Sequence of chain 2.B:
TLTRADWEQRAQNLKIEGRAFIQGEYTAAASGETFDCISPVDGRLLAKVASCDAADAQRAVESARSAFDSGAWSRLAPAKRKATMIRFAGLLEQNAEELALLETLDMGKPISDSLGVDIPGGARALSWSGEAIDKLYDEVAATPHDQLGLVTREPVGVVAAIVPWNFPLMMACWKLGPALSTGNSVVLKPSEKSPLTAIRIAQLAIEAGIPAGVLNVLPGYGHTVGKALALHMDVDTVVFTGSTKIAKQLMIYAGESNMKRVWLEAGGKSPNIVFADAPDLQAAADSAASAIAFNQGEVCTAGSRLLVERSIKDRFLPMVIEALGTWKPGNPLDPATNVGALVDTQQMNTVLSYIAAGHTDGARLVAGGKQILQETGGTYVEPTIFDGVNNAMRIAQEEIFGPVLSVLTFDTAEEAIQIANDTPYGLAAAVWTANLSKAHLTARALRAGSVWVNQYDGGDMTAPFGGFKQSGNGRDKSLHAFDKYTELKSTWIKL

The small molecule below binds the protein below.
Small molecule (SMILES): O=C(O)Cc1c[nH]c2ccccc12

Binding-site contacts:
Ligand atom C1 contacts residue ASP459 of chain 2.B at 4.4 Å.
Ligand atom C7 contacts residue VAL301 of chain 2.B at 4.3 Å (hydrophobic).
Ligand atom O3 contacts residue NAD1 of chain 2.E at 2.9 Å.
Ligand atom C18 contacts residue NAD1 of chain 2.E at 3.4 Å.
Ligand atom O2 contacts residue PHE169 of chain 2.B at 3.8 Å.
Ligand atom C7 contacts residue PHE169 of chain 2.B at 4.2 Å (hydrophobic).
Ligand atom C7 contacts residue PHE467 of chain 2.B at 4.4 Å (hydrophobic).
Ligand atom O3 contacts residue CYS302 of chain 2.B at 2.9 Å (h-bond).
Ligand atom C1 contacts residue VAL301 of chain 2.B at 4.3 Å (hydrophobic).
Ligand atom O3 contacts residue MET173 of chain 2.B at 4.3 Å.
Ligand atom C17 contacts residue CYS302 of chain 2.B at 3.6 Å (hydrophobic).
Ligand atom O2 contacts residue CYS302 of chain 2.B at 3.2 Å (h-bond).
Ligand atom C2 contacts residue ASP459 of chain 2.B at 3.4 Å.
Ligand atom C5 contacts residue MET172 of chain 2.B at 4.1 Å (hydrophobic).
Ligand atom N contacts residue TRP176 of chain 2.B at 3.2 Å.
Ligand atom C contacts residue MET172 of chain 2.B at 4.4 Å (hydrophobic).
Ligand atom C18 contacts residue PHE467 of chain 2.B at 4.3 Å (hydrophobic).
Ligand atom O2 contacts residue VAL301 of chain 2.B at 4.2 Å.
Ligand atom C4 contacts residue ASP459 of chain 2.B at 3.4 Å.
Ligand atom C17 contacts residue VAL301 of chain 2.B at 3.5 Å (hydrophobic).
Ligand atom C17 contacts residue THR303 of chain 2.B at 3.4 Å.
Ligand atom C18 contacts residue VAL301 of chain 2.B at 4.4 Å (hydrophobic).
Ligand atom C3 contacts residue ASP459 of chain 2.B at 2.9 Å.
Ligand atom O2 contacts residue ASN168 of chain 2.B at 3.2 Å (h-bond).
Ligand atom C contacts residue TRP176 of chain 2.B at 4.3 Å (hydrophobic).
Ligand atom C8 contacts residue PHE169 of chain 2.B at 4.4 Å (hydrophobic).
Ligand atom O2 contacts residue NAD1 of chain 2.E at 3.1 Å.
Ligand atom O3 contacts residue PHE467 of chain 2.B at 3.7 Å.
Ligand atom N contacts residue MET172 of chain 2.B at 4.0 Å.
Ligand atom C18 contacts residue PHE169 of chain 2.B at 4.4 Å (hydrophobic).
Ligand atom C18 contacts residue CYS302 of chain 2.B at 2.9 Å (hydrophobic).
Ligand atom C17 contacts residue PHE467 of chain 2.B at 4.0 Å (hydrophobic).
Ligand atom C7 contacts residue THR303 of chain 2.B at 4.2 Å.
Ligand atom C2 contacts residue THR303 of chain 2.B at 3.9 Å.
Ligand atom C2 contacts residue VAL301 of chain 2.B at 3.8 Å (hydrophobic).
Ligand atom N contacts residue MET173 of chain 2.B at 3.5 Å.
Ligand atom C8 contacts residue MET173 of chain 2.B at 3.4 Å (hydrophobic).
Ligand atom C1 contacts residue THR303 of chain 2.B at 4.4 Å.
Ligand atom C8 contacts residue TRP176 of chain 2.B at 3.4 Å (hydrophobic).
Ligand atom C1 contacts residue PHE169 of chain 2.B at 4.2 Å (hydrophobic).